Binding-site contacts:
Ligand atom OP1 contacts residue ALA2 of chain 1.XC at 3.9 Å.
Ligand atom O2 contacts residue MG1 of chain 1.XDA at 2.8 Å.
Ligand atom OP1 contacts residue MG1 of chain 1.BAA at 3.7 Å.
Ligand atom OP1 contacts residue HIS3 of chain 1.XC at 3.5 Å (h-bond).
Ligand atom N3 contacts residue MG1 of chain 1.XDA at 3.8 Å.
Ligand atom C2 contacts residue MG1 of chain 1.XDA at 3.6 Å.

The protein below binds the small molecule below.
Small molecule (SMILES): COc1ccc(C[C@H](N)C(=O)N[C@H]2[C@@H](O)[C@H](n3cnc4c(N(C)C)ncnc43)O[C@@H]2CO[P](=O)(O)O[C@H]2[C@@H](O)[C@H](n3ccc(N)nc3=O)O[C@@H]2CO[P](=O)(O)O[C@H]2[C@@H](O)[C@H](n3ccc(N)nc3=O)O[C@@H]2CO)cc1

Sequence of chain 1.XC:
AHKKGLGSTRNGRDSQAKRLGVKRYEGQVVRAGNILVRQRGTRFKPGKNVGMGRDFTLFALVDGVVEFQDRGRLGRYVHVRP